Binding-site contacts:
Ligand atom N02 contacts residue TRP291 of chain 1.A at 2.6 Å (h-bond).
Ligand atom F13 contacts residue TYR292 of chain 1.A at 3.8 Å.
Ligand atom C08 contacts residue GLU296 of chain 1.A at 3.3 Å.
Ligand atom F13 contacts residue TYR266 of chain 1.A at 2.5 Å.
Ligand atom C18 contacts residue GLN182 of chain 1.A at 3.5 Å.
Ligand atom N02 contacts residue MET293 of chain 1.A at 3.9 Å.
Ligand atom N01 contacts residue PRO269 of chain 1.A at 3.9 Å.
Ligand atom C16 contacts residue HEM1 of chain 1.C at 3.8 Å.
Ligand atom C03 contacts residue TRP291 of chain 1.A at 3.8 Å (hydrophobic).
Ligand atom C14 contacts residue GLN182 of chain 1.A at 3.9 Å.
Ligand atom C09 contacts residue PRO269 of chain 1.A at 3.9 Å (hydrophobic).
Ligand atom N02 contacts residue HEM1 of chain 1.C at 3.3 Å.
Ligand atom C05 contacts residue VAL271 of chain 1.A at 3.8 Å (hydrophobic).
Ligand atom C09 contacts residue VAL271 of chain 1.A at 3.9 Å (hydrophobic).
Ligand atom C07 contacts residue PHE288 of chain 1.A at 3.9 Å (hydrophobic).
Ligand atom C06 contacts residue GLU296 of chain 1.A at 3.4 Å.
Ligand atom C02 contacts residue HEM1 of chain 1.C at 3.6 Å.
Ligand atom C03 contacts residue HEM1 of chain 1.C at 3.2 Å.
Ligand atom C02 contacts residue GLU296 of chain 1.A at 3.4 Å.
Ligand atom C02 contacts residue TRP291 of chain 1.A at 3.6 Å (hydrophobic).
Ligand atom C07 contacts residue SER289 of chain 1.A at 3.9 Å.
Ligand atom C12 contacts residue GLN182 of chain 1.A at 3.6 Å.
Ligand atom C13 contacts residue ARG185 of chain 1.A at 3.9 Å.
Ligand atom C07 contacts residue GLY290 of chain 1.A at 3.5 Å.
Ligand atom C15 contacts residue GLN182 of chain 1.A at 4.0 Å.
Ligand atom C03 contacts residue PRO269 of chain 1.A at 4.0 Å (hydrophobic).
Ligand atom N02 contacts residue GLU296 of chain 1.A at 2.6 Å (salt-bridge).
Ligand atom N01 contacts residue GLU296 of chain 1.A at 2.6 Å (salt-bridge).
Ligand atom C07 contacts residue HEM1 of chain 1.C at 3.3 Å.
Ligand atom C02 contacts residue PRO269 of chain 1.A at 3.9 Å (hydrophobic).
Ligand atom C14 contacts residue ARG185 of chain 1.A at 3.5 Å.
Ligand atom C17 contacts residue HEM1 of chain 1.C at 3.9 Å.
Ligand atom C04 contacts residue HEM1 of chain 1.C at 3.8 Å.
Ligand atom C13 contacts residue TYR266 of chain 1.A at 3.8 Å (hydrophobic).
Ligand atom N02 contacts residue TYR292 of chain 1.A at 3.6 Å.
Ligand atom C08 contacts residue HEM1 of chain 1.C at 3.8 Å.
Ligand atom C12 contacts residue TYR292 of chain 1.A at 3.7 Å (hydrophobic).
Ligand atom C13 contacts residue GLN182 of chain 1.A at 3.7 Å.
Ligand atom F13 contacts residue ARG185 of chain 1.A at 2.9 Å.
Ligand atom C21 contacts residue MET40 of chain 1.A at 3.8 Å (hydrophobic).

The protein below binds the small molecule below.
Small molecule (SMILES): CNCCCc1cc(F)cc(CCc2cc(C)cc(N)n2)c1

Sequence of chain 1.A:
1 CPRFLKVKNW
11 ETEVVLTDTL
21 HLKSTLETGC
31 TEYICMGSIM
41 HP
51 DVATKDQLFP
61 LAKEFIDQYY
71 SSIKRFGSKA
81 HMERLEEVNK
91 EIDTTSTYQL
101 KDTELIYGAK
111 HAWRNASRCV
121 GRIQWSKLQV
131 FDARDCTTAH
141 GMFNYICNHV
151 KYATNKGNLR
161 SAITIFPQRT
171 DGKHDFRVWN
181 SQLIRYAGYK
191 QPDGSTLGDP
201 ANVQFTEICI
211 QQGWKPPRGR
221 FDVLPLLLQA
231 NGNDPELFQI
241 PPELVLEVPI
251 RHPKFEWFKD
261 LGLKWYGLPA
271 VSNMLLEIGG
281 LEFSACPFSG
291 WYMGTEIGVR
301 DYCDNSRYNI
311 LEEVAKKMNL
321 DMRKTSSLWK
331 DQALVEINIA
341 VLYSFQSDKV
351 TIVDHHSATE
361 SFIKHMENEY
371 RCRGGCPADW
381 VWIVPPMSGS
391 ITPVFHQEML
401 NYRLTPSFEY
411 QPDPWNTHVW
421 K